Sequence of chain 2.A:
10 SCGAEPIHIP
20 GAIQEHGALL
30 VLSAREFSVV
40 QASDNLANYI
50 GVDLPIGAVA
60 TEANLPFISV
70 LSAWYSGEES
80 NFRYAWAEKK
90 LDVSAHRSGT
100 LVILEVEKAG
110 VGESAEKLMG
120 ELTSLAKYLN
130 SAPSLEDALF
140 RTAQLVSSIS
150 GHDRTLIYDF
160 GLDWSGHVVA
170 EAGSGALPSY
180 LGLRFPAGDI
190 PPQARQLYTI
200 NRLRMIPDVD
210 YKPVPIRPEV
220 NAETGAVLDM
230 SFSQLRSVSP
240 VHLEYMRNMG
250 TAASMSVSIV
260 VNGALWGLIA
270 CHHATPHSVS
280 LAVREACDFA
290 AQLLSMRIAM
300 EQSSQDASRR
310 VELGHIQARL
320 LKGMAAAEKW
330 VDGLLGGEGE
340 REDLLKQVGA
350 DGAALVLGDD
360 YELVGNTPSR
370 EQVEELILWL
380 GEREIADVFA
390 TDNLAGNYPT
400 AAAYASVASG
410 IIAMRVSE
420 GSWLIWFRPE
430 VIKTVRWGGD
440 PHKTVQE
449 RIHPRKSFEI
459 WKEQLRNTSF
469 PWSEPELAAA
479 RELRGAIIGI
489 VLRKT

Binding-site contacts:
Ligand atom OC contacts residue TYR244 of chain 2.A at 3.4 Å.
Ligand atom O1D contacts residue TYR197 of chain 2.A at 2.5 Å (h-bond).
Ligand atom NC contacts residue GLY187 of chain 2.A at 3.5 Å (h-bond).
Ligand atom CMD contacts residue SER238 of chain 2.A at 3.5 Å.
Ligand atom CAD contacts residue TYR197 of chain 2.A at 3.1 Å (hydrophobic).
Ligand atom NA contacts residue ASP188 of chain 2.A at 2.9 Å (salt-bridge).
Ligand atom O2A contacts residue SER253 of chain 2.A at 3.0 Å (h-bond).
Ligand atom O1A contacts residue SER255 of chain 2.A at 2.6 Å (h-bond).
Ligand atom ND contacts residue HIS241 of chain 2.A at 3.5 Å (h-bond).
Ligand atom C4A contacts residue ILE189 of chain 2.A at 3.4 Å (hydrophobic).
Ligand atom OC contacts residue ASP188 of chain 2.A at 3.5 Å (salt-bridge).
Ligand atom CBD contacts residue TYR197 of chain 2.A at 3.4 Å (hydrophobic).
Ligand atom C1A contacts residue HIS241 of chain 2.A at 3.3 Å.
Ligand atom NA contacts residue HIS241 of chain 2.A at 3.3 Å.
Ligand atom O2D contacts residue SER238 of chain 2.A at 3.0 Å (h-bond).
Ligand atom C2B contacts residue TYR244 of chain 2.A at 3.2 Å (hydrophobic).
Ligand atom ND contacts residue ASP188 of chain 2.A at 3.0 Å (salt-bridge).
Ligand atom C1D contacts residue PRO190 of chain 2.A at 3.4 Å (hydrophobic).
Ligand atom NA contacts residue ILE189 of chain 2.A at 3.5 Å.
Ligand atom CBC contacts residue CYS11 of chain 2.A at 1.8 Å (hydrophobic).
Ligand atom CGD contacts residue TYR197 of chain 2.A at 3.3 Å (hydrophobic).
Ligand atom NC contacts residue ASP188 of chain 2.A at 3.0 Å (salt-bridge).
Ligand atom CBA contacts residue HIS241 of chain 2.A at 3.4 Å.
Ligand atom O2A contacts residue HIS241 of chain 2.A at 2.9 Å (h-bond).
Ligand atom CMB contacts residue TYR244 of chain 2.A at 3.5 Å (hydrophobic).
Ligand atom C4D contacts residue HIS241 of chain 2.A at 3.5 Å.
Ligand atom CHB contacts residue ILE189 of chain 2.A at 3.5 Å (hydrophobic).
Ligand atom CAA contacts residue TYR197 of chain 2.A at 3.5 Å (hydrophobic).
Ligand atom CAC contacts residue CYS11 of chain 2.A at 3.3 Å (hydrophobic).
Ligand atom CHA contacts residue HIS241 of chain 2.A at 3.5 Å.
Ligand atom CHD contacts residue PRO190 of chain 2.A at 3.4 Å (hydrophobic).
Ligand atom C1C contacts residue GLY187 of chain 2.A at 3.3 Å.
Ligand atom O1A contacts residue SER253 of chain 2.A at 3.4 Å (h-bond).
Ligand atom O2D contacts residue VAL237 of chain 2.A at 3.3 Å.
Ligand atom OB contacts residue HIS271 of chain 2.A at 2.8 Å (h-bond).
Ligand atom CGA contacts residue SER253 of chain 2.A at 3.4 Å.
Ligand atom C3B contacts residue TYR244 of chain 2.A at 3.6 Å (hydrophobic).
Ligand atom C2C contacts residue GLY187 of chain 2.A at 3.5 Å.
Ligand atom O1D contacts residue ARG235 of chain 2.A at 3.0 Å (salt-bridge).
Ligand atom O2D contacts residue ARG235 of chain 2.A at 3.0 Å (salt-bridge).

The small molecule below binds the protein below.
Small molecule (SMILES): C=CC1=C(C)/C(=C/c2[nH]c(/C=C3\N=C(/C=C4\NC(=O)C(C)=C4C=C)C(C)=C3CCC(=O)O)c(CCC(=O)O)c2C)NC1=O